Binding-site contacts:
Ligand atom O2A contacts residue GLN11 of chain 1.L at 3.1 Å.
Ligand atom PB contacts residue MG1 of chain 1.PA at 3.7 Å.
Ligand atom O3B contacts residue GLY142 of chain 1.L at 3.5 Å (h-bond).
Ligand atom O2B contacts residue GLY10 of chain 1.L at 3.7 Å.
Ligand atom C6 contacts residue ASN226 of chain 1.L at 3.3 Å.
Ligand atom C2 contacts residue ASN204 of chain 1.L at 3.4 Å.
Ligand atom N1 contacts residue ASN226 of chain 1.L at 2.7 Å (h-bond).
Ligand atom O2B contacts residue MG1 of chain 1.PA at 2.4 Å.
Ligand atom N2 contacts residue ASN204 of chain 1.L at 2.6 Å (h-bond).
Ligand atom N2 contacts residue ASN226 of chain 1.L at 2.9 Å (h-bond).
Ligand atom O3G contacts residue GLY142 of chain 1.L at 3.0 Å (h-bond).
Ligand atom O1B contacts residue GLY10 of chain 1.L at 3.2 Å.
Ligand atom O2G contacts residue MG1 of chain 1.PA at 2.5 Å.
Ligand atom O1B contacts residue THR143 of chain 1.L at 2.7 Å (h-bond).
Ligand atom O1G contacts residue ALA97 of chain 1.L at 3.0 Å (h-bond).
Ligand atom O6 contacts residue TYR222 of chain 1.L at 3.8 Å.
Ligand atom C2 contacts residue TYR222 of chain 1.L at 3.6 Å (hydrophobic).
Ligand atom O2B contacts residue GLN11 of chain 1.L at 3.2 Å (h-bond).
Ligand atom C6 contacts residue GLN15 of chain 1.L at 3.6 Å.
Ligand atom O3G contacts residue ASN99 of chain 1.L at 2.9 Å (h-bond).
Ligand atom C6 contacts residue TYR222 of chain 1.L at 3.7 Å (hydrophobic).
Ligand atom PG contacts residue MG1 of chain 1.PA at 3.5 Å.
Ligand atom O4' contacts residue SER138 of chain 1.L at 3.3 Å (h-bond).
Ligand atom O1B contacts residue GLY144 of chain 1.L at 2.7 Å (h-bond).
Ligand atom O1A contacts residue CYS12 of chain 1.L at 3.3 Å (h-bond).
Ligand atom O1A contacts residue GLN11 of chain 1.L at 3.5 Å (h-bond).
Ligand atom O3' contacts residue GLU181 of chain 1.L at 3.3 Å (salt-bridge).
Ligand atom N1 contacts residue TYR222 of chain 1.L at 3.2 Å.
Ligand atom O6 contacts residue ASN226 of chain 1.L at 3.1 Å (h-bond).
Ligand atom O3B contacts residue THR143 of chain 1.L at 3.1 Å (h-bond).
Ligand atom PB contacts residue THR143 of chain 1.L at 3.3 Å.
Ligand atom O1G contacts residue THR143 of chain 1.L at 3.4 Å.
Ligand atom C2 contacts residue ASN226 of chain 1.L at 3.6 Å.
Ligand atom C4' contacts residue SER138 of chain 1.L at 3.2 Å.
Ligand atom PG contacts residue GLY142 of chain 1.L at 3.9 Å.
Ligand atom O6 contacts residue GLN15 of chain 1.L at 2.5 Å (h-bond).
Ligand atom PB contacts residue GLY10 of chain 1.L at 3.9 Å.
Ligand atom O3B contacts residue MG1 of chain 1.PA at 3.8 Å.
Ligand atom N3 contacts residue VAL169 of chain 1.L at 3.8 Å.
Ligand atom N3 contacts residue ASN204 of chain 1.L at 3.0 Å (h-bond).

The protein below binds the small molecule below.
Small molecule (SMILES): Nc1nc2c(ncn2[C@@H]2O[C@H](CO[P](=O)(O)C[P](=O)(O)OP(=O)(O)O)[C@@H](O)[C@H]2O)c(=O)[nH]1

Sequence of chain 1.L:
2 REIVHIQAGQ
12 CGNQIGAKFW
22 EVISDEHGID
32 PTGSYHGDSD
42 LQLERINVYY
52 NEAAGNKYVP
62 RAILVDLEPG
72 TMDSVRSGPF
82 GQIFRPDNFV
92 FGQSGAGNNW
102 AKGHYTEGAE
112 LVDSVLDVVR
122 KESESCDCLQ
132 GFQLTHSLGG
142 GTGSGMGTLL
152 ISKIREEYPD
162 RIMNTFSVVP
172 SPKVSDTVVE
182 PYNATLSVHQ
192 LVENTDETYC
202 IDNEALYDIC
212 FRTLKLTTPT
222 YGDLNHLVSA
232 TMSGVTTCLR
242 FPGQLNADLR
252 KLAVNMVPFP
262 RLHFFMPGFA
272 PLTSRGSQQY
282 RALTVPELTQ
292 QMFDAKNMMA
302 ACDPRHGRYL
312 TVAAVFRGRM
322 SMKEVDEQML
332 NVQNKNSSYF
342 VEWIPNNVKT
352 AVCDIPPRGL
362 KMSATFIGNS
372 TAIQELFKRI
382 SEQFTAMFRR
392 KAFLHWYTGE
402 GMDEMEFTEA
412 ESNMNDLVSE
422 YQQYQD